Binding-site contacts:
Ligand atom C4 contacts residue TYR212 of chain 1.C at 3.5 Å (hydrophobic).
Ligand atom C19 contacts residue TYR212 of chain 1.C at 3.1 Å (hydrophobic).
Ligand atom C2 contacts residue TYR167 of chain 1.C at 3.5 Å (hydrophobic).
Ligand atom C5 contacts residue TYR212 of chain 1.C at 3.3 Å (hydrophobic).
Ligand atom O3 contacts residue NAP1 of chain 1.M at 2.7 Å.
Ligand atom O1 contacts residue VAL208 of chain 1.C at 3.4 Å.
Ligand atom C17 contacts residue PHE205 of chain 1.C at 3.4 Å (hydrophobic).
Ligand atom O6 contacts residue ASN154 of chain 1.C at 3.0 Å (h-bond).
Ligand atom O3 contacts residue SER153 of chain 1.C at 2.6 Å (h-bond).
Ligand atom C3 contacts residue SER153 of chain 1.C at 3.6 Å.
Ligand atom O17 contacts residue TYR212 of chain 1.C at 3.6 Å.
Ligand atom C3 contacts residue TYR212 of chain 1.C at 3.5 Å (hydrophobic).
Ligand atom O19 contacts residue TYR212 of chain 1.C at 3.3 Å.
Ligand atom C2 contacts residue NAP1 of chain 1.M at 3.3 Å.
Ligand atom C5 contacts residue NAP1 of chain 1.M at 3.6 Å.
Ligand atom C6 contacts residue TYR212 of chain 1.C at 3.5 Å (hydrophobic).
Ligand atom O3 contacts residue TYR167 of chain 1.C at 2.3 Å (h-bond).
Ligand atom O1 contacts residue MET204 of chain 1.C at 3.3 Å.
Ligand atom C1 contacts residue TYR212 of chain 1.C at 3.1 Å (hydrophobic).
Ligand atom C3 contacts residue TYR167 of chain 1.C at 3.3 Å (hydrophobic).
Ligand atom C18 contacts residue TYR212 of chain 1.C at 3.3 Å (hydrophobic).
Ligand atom C16 contacts residue PHE205 of chain 1.C at 3.6 Å (hydrophobic).
Ligand atom C4 contacts residue NAP1 of chain 1.M at 3.1 Å.
Ligand atom C6 contacts residue GLY199 of chain 1.C at 3.5 Å.
Ligand atom C16 contacts residue TYR212 of chain 1.C at 3.6 Å (hydrophobic).
Ligand atom C17 contacts residue TYR212 of chain 1.C at 3.4 Å (hydrophobic).
Ligand atom C4 contacts residue SER153 of chain 1.C at 3.6 Å.
Ligand atom C3 contacts residue NAP1 of chain 1.M at 2.8 Å.
Ligand atom C7 contacts residue TYR212 of chain 1.C at 3.6 Å (hydrophobic).
Ligand atom O17 contacts residue SER209 of chain 1.C at 3.2 Å.
Ligand atom C7 contacts residue GLY199 of chain 1.C at 3.5 Å.
Ligand atom O17 contacts residue PHE205 of chain 1.C at 3.2 Å.
Ligand atom C2 contacts residue TYR212 of chain 1.C at 3.4 Å (hydrophobic).
Ligand atom O6 contacts residue GLY199 of chain 1.C at 3.4 Å (h-bond).
Ligand atom C20 contacts residue NAP1 of chain 1.M at 3.2 Å.
Ligand atom O19 contacts residue PHE205 of chain 1.C at 3.4 Å.
Ligand atom C1 contacts residue NAP1 of chain 1.M at 3.3 Å.
Ligand atom C19 contacts residue NAP1 of chain 1.M at 3.7 Å.
Ligand atom O19 contacts residue VAL208 of chain 1.C at 3.5 Å.
Ligand atom C20 contacts residue TYR212 of chain 1.C at 3.1 Å (hydrophobic).

The small molecule below binds the protein below.
Small molecule (SMILES): Cc1cc(O)c2c(c1)C(=O)c1cc(O)cc(O)c1C2=O

Sequence of chain 1.C:
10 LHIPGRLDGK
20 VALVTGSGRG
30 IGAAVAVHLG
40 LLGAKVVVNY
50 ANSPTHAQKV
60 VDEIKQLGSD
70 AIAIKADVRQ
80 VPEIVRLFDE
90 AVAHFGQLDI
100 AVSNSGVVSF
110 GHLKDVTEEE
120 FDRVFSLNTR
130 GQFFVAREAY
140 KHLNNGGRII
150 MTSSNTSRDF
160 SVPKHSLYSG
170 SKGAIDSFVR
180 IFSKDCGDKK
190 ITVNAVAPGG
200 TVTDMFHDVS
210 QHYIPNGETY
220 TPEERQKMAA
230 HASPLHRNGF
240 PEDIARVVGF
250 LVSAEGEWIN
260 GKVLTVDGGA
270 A